Sequence of chain 1.F:
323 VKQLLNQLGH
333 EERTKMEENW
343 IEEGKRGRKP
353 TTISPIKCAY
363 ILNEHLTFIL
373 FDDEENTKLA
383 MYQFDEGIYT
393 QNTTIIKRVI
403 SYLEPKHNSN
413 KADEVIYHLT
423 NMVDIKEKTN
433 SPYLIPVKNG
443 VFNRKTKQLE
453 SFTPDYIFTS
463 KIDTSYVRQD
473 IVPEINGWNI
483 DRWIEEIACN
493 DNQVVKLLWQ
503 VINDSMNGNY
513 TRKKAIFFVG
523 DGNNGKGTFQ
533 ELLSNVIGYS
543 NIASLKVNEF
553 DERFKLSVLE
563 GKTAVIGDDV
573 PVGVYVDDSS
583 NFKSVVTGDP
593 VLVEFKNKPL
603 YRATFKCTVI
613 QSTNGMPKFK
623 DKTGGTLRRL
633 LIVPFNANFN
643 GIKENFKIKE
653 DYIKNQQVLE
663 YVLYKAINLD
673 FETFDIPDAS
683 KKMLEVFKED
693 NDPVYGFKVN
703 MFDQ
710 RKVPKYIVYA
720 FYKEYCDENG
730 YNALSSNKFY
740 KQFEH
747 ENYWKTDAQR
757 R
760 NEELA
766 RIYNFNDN

This protein binds this small molecule.
Small molecule (SMILES): Nc1ncnc2c1ncn2[C@@H]1O[C@H](CO[P](=O)(O)O[P](=O)(O)NP(=O)(O)O)[C@@H](O)[C@H]1O

Sequence of chain 1.D:
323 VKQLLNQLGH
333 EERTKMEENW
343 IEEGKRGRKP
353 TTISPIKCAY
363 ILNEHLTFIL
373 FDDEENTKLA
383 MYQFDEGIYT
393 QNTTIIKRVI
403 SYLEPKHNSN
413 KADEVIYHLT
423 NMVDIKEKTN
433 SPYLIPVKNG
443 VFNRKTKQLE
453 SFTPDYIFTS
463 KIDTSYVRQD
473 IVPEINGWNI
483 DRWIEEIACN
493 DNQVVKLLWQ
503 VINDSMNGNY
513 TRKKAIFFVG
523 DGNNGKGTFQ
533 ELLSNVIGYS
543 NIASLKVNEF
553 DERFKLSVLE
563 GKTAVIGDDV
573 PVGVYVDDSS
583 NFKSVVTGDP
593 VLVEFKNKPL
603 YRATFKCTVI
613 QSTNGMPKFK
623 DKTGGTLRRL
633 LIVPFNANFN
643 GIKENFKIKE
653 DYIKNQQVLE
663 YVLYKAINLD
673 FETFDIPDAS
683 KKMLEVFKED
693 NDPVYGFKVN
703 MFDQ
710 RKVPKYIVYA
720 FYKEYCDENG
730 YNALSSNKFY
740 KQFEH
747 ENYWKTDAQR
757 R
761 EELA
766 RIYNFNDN

Binding-site contacts:
Ligand atom N7 contacts residue TRP485 of chain 1.F at 3.0 Å (h-bond).
Ligand atom N7 contacts residue PHE641 of chain 1.F at 3.2 Å.
Ligand atom O1A contacts residue GLY529 of chain 1.F at 2.7 Å (h-bond).
Ligand atom N6 contacts residue GLU488 of chain 1.F at 2.6 Å (salt-bridge).
Ligand atom C2 contacts residue ASN647 of chain 1.F at 3.5 Å.
Ligand atom N3 contacts residue GLU646 of chain 1.F at 3.6 Å.
Ligand atom O3A contacts residue ARG630 of chain 1.D at 3.4 Å (salt-bridge).
Ligand atom O1G contacts residue ARG630 of chain 1.D at 2.5 Å (salt-bridge).
Ligand atom N3B contacts residue GLY529 of chain 1.F at 3.3 Å (h-bond).
Ligand atom N3 contacts residue ASN647 of chain 1.F at 3.1 Å (h-bond).
Ligand atom O3A contacts residue ASN525 of chain 1.F at 3.6 Å.
Ligand atom C2 contacts residue LYS645 of chain 1.F at 3.4 Å.
Ligand atom O1A contacts residue GLY527 of chain 1.F at 3.3 Å.
Ligand atom C5 contacts residue PHE641 of chain 1.F at 3.4 Å (hydrophobic).
Ligand atom O2' contacts residue LYS651 of chain 1.F at 3.4 Å.
Ligand atom O1A contacts residue LYS528 of chain 1.F at 3.3 Å (salt-bridge).
Ligand atom N6 contacts residue PHE641 of chain 1.F at 3.4 Å.
Ligand atom C4 contacts residue PHE641 of chain 1.F at 3.5 Å (hydrophobic).
Ligand atom PG contacts residue ARG631 of chain 1.D at 3.5 Å.
Ligand atom PB contacts residue LYS528 of chain 1.F at 3.5 Å.
Ligand atom N9 contacts residue PHE641 of chain 1.F at 3.6 Å.
Ligand atom O2B contacts residue ARG630 of chain 1.D at 2.5 Å (salt-bridge).
Ligand atom C2' contacts residue ASN647 of chain 1.F at 3.6 Å.
Ligand atom O1B contacts residue ASN525 of chain 1.F at 3.3 Å (h-bond).
Ligand atom O2' contacts residue PHE648 of chain 1.F at 3.4 Å.
Ligand atom O1B contacts residue LYS528 of chain 1.F at 2.3 Å (salt-bridge).
Ligand atom O1B contacts residue GLY527 of chain 1.F at 3.6 Å.
Ligand atom O2' contacts residue ASN647 of chain 1.F at 2.5 Å (h-bond).
Ligand atom C8 contacts residue PHE641 of chain 1.F at 3.6 Å (hydrophobic).
Ligand atom O2A contacts residue LYS651 of chain 1.F at 3.6 Å.
Ligand atom N6 contacts residue TRP485 of chain 1.F at 3.2 Å.
Ligand atom O1G contacts residue ARG631 of chain 1.D at 2.4 Å (salt-bridge).
Ligand atom PB contacts residue ARG630 of chain 1.D at 3.4 Å.
Ligand atom N7 contacts residue ILE650 of chain 1.F at 3.6 Å.
Ligand atom C6 contacts residue PHE641 of chain 1.F at 3.5 Å (hydrophobic).
Ligand atom O1B contacts residue ASN526 of chain 1.F at 3.0 Å (h-bond).
Ligand atom O2B contacts residue ASN525 of chain 1.F at 3.4 Å (h-bond).
Ligand atom O1A contacts residue THR530 of chain 1.F at 3.4 Å (h-bond).
Ligand atom N1 contacts residue ASN647 of chain 1.F at 3.5 Å (h-bond).
Ligand atom O3G contacts residue ASP570 of chain 1.F at 3.6 Å.